Sequence of chain 1.E:
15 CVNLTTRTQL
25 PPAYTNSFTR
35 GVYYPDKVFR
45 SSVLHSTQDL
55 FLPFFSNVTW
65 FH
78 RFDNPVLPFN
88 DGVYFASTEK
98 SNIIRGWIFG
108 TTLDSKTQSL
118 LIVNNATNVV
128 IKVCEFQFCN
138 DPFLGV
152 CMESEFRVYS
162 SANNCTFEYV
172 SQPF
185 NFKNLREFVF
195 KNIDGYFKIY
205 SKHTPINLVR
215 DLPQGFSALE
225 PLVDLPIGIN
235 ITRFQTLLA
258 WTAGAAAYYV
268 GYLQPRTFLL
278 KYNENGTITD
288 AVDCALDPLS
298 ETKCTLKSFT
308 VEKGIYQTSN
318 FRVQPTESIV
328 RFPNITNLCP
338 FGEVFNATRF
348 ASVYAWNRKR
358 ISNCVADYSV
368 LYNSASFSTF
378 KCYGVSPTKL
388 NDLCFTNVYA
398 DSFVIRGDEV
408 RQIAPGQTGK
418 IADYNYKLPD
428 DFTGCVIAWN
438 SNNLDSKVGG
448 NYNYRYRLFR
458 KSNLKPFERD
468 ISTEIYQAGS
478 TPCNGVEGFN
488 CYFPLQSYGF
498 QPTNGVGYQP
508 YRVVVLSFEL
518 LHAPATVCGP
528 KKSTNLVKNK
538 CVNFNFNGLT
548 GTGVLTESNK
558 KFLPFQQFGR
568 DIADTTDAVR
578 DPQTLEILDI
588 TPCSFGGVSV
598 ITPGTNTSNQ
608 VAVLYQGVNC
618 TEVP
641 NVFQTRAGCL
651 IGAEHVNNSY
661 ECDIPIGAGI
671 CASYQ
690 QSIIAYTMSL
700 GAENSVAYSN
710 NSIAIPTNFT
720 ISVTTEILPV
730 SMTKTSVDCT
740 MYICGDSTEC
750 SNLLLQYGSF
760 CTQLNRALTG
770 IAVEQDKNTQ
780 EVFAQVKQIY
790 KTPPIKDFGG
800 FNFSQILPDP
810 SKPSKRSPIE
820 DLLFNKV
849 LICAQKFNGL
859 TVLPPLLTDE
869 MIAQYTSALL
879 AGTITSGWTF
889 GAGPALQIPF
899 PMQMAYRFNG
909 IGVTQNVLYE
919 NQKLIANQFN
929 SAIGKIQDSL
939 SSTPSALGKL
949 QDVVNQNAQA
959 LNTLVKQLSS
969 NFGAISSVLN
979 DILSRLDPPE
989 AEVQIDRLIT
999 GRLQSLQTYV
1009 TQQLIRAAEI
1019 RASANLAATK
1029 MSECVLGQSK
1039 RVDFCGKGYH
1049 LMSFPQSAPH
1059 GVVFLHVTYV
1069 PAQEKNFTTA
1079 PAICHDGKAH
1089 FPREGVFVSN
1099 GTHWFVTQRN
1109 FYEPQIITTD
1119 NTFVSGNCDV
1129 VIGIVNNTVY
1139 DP

Binding-site contacts:
Ligand atom N2 contacts residue ASN17 of chain 1.E at 2.9 Å (h-bond).
Ligand atom C3 contacts residue ASN137 of chain 1.E at 3.7 Å.
Ligand atom C7 contacts residue ASN17 of chain 1.E at 3.6 Å.
Ligand atom O4 contacts residue ASN137 of chain 1.E at 3.4 Å (h-bond).
Ligand atom O5 contacts residue ASN17 of chain 1.E at 2.4 Å (h-bond).
Ligand atom O7 contacts residue ASN17 of chain 1.E at 3.8 Å.
Ligand atom O5 contacts residue ASN137 of chain 1.E at 4.5 Å.
Ligand atom C7 contacts residue ASN137 of chain 1.E at 4.4 Å.
Ligand atom C6 contacts residue ASN137 of chain 1.E at 4.5 Å.
Ligand atom C5 contacts residue ASN17 of chain 1.E at 3.7 Å.
Ligand atom C4 contacts residue ASN17 of chain 1.E at 4.2 Å.
Ligand atom C1 contacts residue ASN137 of chain 1.E at 4.3 Å.
Ligand atom C2 contacts residue ASN17 of chain 1.E at 2.5 Å.
Ligand atom O7 contacts residue ASN137 of chain 1.E at 3.7 Å.
Ligand atom C5 contacts residue ASN137 of chain 1.E at 3.6 Å.
Ligand atom C8 contacts residue CYS15 of chain 1.E at 3.4 Å (hydrophobic).
Ligand atom C3 contacts residue ASN17 of chain 1.E at 3.8 Å.
Ligand atom C4 contacts residue ASN137 of chain 1.E at 3.8 Å.
Ligand atom C8 contacts residue ASN17 of chain 1.E at 4.3 Å.
Ligand atom C1 contacts residue ASN17 of chain 1.E at 1.4 Å.

The small molecule below binds the protein below.
Small molecule (SMILES): CC(=O)N[C@H]1[C@H](O[C@H]2[C@H](O)[C@@H](NC(C)=O)CO[C@@H]2CO)O[C@H](CO)[C@@H](O)[C@@H]1O